Binding-site contacts:
Ligand atom C6 contacts residue PHE235 of chain 1.A at 3.9 Å (hydrophobic).
Ligand atom O1 contacts residue HIS160 of chain 1.A at 3.8 Å.
Ligand atom C6 contacts residue TRP71 of chain 1.A at 3.9 Å (hydrophobic).
Ligand atom C6 contacts residue PHE199 of chain 1.A at 3.9 Å (hydrophobic).
Ligand atom C2 contacts residue ASN95 of chain 1.A at 3.9 Å.
Ligand atom C6 contacts residue SER75 of chain 1.A at 3.6 Å.
Ligand atom O3 contacts residue GLN102 of chain 1.A at 3.3 Å (h-bond).
Ligand atom C6 contacts residue TYR162 of chain 1.A at 4.0 Å (hydrophobic).
Ligand atom C1 contacts residue GLU193 of chain 1.A at 3.0 Å.
Ligand atom O4 contacts residue TRP51 of chain 1.A at 3.6 Å.
Ligand atom O2 contacts residue TRP71 of chain 1.A at 2.9 Å.
Ligand atom C3 contacts residue GLN102 of chain 1.A at 3.9 Å.
Ligand atom O4 contacts residue ASP74 of chain 1.A at 3.6 Å.
Ligand atom O2 contacts residue GLU193 of chain 1.A at 2.7 Å (salt-bridge).
Ligand atom C6 contacts residue TRP51 of chain 1.A at 3.7 Å (hydrophobic).
Ligand atom C5 contacts residue TRP51 of chain 1.A at 3.7 Å (hydrophobic).
Ligand atom C6 contacts residue ALA103 of chain 1.A at 3.6 Å (hydrophobic).
Ligand atom O5 contacts residue TRP71 of chain 1.A at 3.8 Å.
Ligand atom C5 contacts residue GLU193 of chain 1.A at 3.9 Å.
Ligand atom O6 contacts residue SER75 of chain 1.A at 2.9 Å (h-bond).
Ligand atom O6 contacts residue GLN80 of chain 1.A at 3.7 Å.
Ligand atom O2 contacts residue ASN95 of chain 1.A at 2.8 Å (h-bond).
Ligand atom C1 contacts residue TRP71 of chain 1.A at 3.8 Å (hydrophobic).
Ligand atom O2 contacts residue HIS160 of chain 1.A at 3.6 Å.
Ligand atom C2 contacts residue GLN102 of chain 1.A at 3.6 Å.
Ligand atom C5 contacts residue GLN102 of chain 1.A at 3.9 Å.
Ligand atom O4 contacts residue PHE235 of chain 1.A at 3.5 Å.
Ligand atom C3 contacts residue GLU193 of chain 1.A at 3.8 Å.
Ligand atom O6 contacts residue PHE199 of chain 1.A at 3.7 Å.
Ligand atom O1 contacts residue GLU193 of chain 1.A at 3.7 Å.
Ligand atom C5 contacts residue TYR162 of chain 1.A at 3.9 Å (hydrophobic).
Ligand atom C6 contacts residue GLN102 of chain 1.A at 3.4 Å.
Ligand atom C2 contacts residue TRP71 of chain 1.A at 4.0 Å (hydrophobic).
Ligand atom C5 contacts residue SER75 of chain 1.A at 3.8 Å.
Ligand atom C5 contacts residue TRP71 of chain 1.A at 3.9 Å (hydrophobic).
Ligand atom C3 contacts residue TRP71 of chain 1.A at 3.8 Å (hydrophobic).
Ligand atom C2 contacts residue GLU193 of chain 1.A at 3.5 Å.
Ligand atom C6 contacts residue THR50 of chain 1.A at 3.3 Å.
Ligand atom O2 contacts residue GLN102 of chain 1.A at 2.6 Å (h-bond).
Ligand atom C6 contacts residue THR241 of chain 1.A at 3.7 Å.

This protein binds this small molecule.
Small molecule (SMILES): OC[C@H]1O[C@@H](O[C@@H]2[C@@H](O)[C@H](O[C@@H]3[C@@H](O)[C@H](O[C@@H]4[C@@H](O)[C@H](O[C@@H]5[C@@H](O)[C@H](O)O[C@H](CO)[C@H]5O)O[C@H](CO)[C@H]4O)O[C@H](CO)[C@H]3O)O[C@H](CO)[C@H]2O)[C@H](O)[C@@H](O)[C@@H]1O

Sequence of chain 1.A:
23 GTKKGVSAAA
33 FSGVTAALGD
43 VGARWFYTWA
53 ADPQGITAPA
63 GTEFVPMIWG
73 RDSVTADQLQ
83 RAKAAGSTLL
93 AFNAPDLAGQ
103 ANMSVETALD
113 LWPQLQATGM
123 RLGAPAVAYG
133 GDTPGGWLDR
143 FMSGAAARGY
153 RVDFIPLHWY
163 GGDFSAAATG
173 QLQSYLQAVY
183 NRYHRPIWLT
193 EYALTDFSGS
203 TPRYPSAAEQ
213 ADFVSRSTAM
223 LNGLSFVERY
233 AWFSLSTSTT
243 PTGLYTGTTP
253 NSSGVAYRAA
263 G